Sequence of chain 27.A:
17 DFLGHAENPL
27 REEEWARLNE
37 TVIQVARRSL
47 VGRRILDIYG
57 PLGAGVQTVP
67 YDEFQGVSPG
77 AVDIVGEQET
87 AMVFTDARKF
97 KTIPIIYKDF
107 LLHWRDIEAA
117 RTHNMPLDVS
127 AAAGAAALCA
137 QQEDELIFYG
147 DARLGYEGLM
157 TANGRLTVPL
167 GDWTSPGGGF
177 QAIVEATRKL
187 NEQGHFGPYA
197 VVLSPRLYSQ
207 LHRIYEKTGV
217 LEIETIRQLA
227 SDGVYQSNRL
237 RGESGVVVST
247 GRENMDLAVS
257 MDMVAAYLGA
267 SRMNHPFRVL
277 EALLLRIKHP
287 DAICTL

Binding-site contacts:
Ligand atom CA contacts residue ARG49 of chain 27.A at 3.5 Å.
Ligand atom CB contacts residue ARG50 of chain 27.A at 3.7 Å.
Ligand atom NE contacts residue ASP53 of chain 27.A at 3.7 Å.
Ligand atom CD contacts residue LEU52 of chain 27.A at 3.5 Å (hydrophobic).
Ligand atom CA contacts residue ASP258 of chain 27.A at 3.7 Å.
Ligand atom C contacts residue ILE39 of chain 27.A at 3.6 Å (hydrophobic).
Ligand atom CB contacts residue ASP258 of chain 27.A at 3.7 Å.
Ligand atom CB contacts residue ASP258 of chain 27.A at 3.5 Å.
Ligand atom N contacts residue ASP258 of chain 27.A at 2.8 Å (salt-bridge).
Ligand atom CD2 contacts residue ARG43 of chain 27.A at 3.7 Å.
Ligand atom NH1 contacts residue THR246 of chain 27.A at 3.0 Å (h-bond).
Ligand atom N contacts residue ASP258 of chain 27.A at 2.9 Å (salt-bridge).
Ligand atom OG1 contacts residue ASP258 of chain 27.A at 3.3 Å.
Ligand atom N contacts residue ILE39 of chain 27.A at 3.7 Å.
Ligand atom N contacts residue ARG49 of chain 27.A at 3.6 Å.
Ligand atom N contacts residue ARG49 of chain 27.A at 3.6 Å.
Ligand atom O contacts residue ARG43 of chain 27.A at 3.0 Å (salt-bridge).
Ligand atom CG2 contacts residue MET259 of chain 27.A at 3.7 Å (hydrophobic).
Ligand atom CA contacts residue ASP258 of chain 27.A at 3.5 Å.
Ligand atom N contacts residue ASP258 of chain 27.A at 3.0 Å (salt-bridge).
Ligand atom OG1 contacts residue ILE39 of chain 27.A at 3.5 Å.
Ligand atom CD2 contacts residue ASP258 of chain 27.A at 3.5 Å.
Ligand atom C contacts residue ARG49 of chain 27.A at 3.4 Å.
Ligand atom CB contacts residue ILE39 of chain 27.A at 3.6 Å (hydrophobic).
Ligand atom CD contacts residue ARG50 of chain 27.A at 3.6 Å.
Ligand atom CA contacts residue ARG50 of chain 27.A at 3.5 Å.
Ligand atom O contacts residue ARG50 of chain 27.A at 3.6 Å.
Ligand atom NH2 contacts residue ARG50 of chain 27.A at 3.3 Å (salt-bridge).
Ligand atom CG2 contacts residue ALA42 of chain 27.A at 3.7 Å (hydrophobic).
Ligand atom CB contacts residue ARG49 of chain 27.A at 3.5 Å.
Ligand atom C contacts residue ASP258 of chain 27.A at 3.7 Å.
Ligand atom C contacts residue ASP258 of chain 27.A at 3.6 Å.
Ligand atom N contacts residue ARG49 of chain 27.A at 3.0 Å (salt-bridge).
Ligand atom OG1 contacts residue MET259 of chain 27.A at 2.8 Å (h-bond).
Ligand atom O contacts residue ILE39 of chain 27.A at 3.6 Å.
Ligand atom O contacts residue ARG49 of chain 27.A at 3.1 Å (salt-bridge).
Ligand atom CA contacts residue ASP258 of chain 27.A at 3.7 Å.
Ligand atom CB contacts residue MET259 of chain 27.A at 3.8 Å (hydrophobic).
Ligand atom NH1 contacts residue ASP228 of chain 27.A at 2.7 Å (salt-bridge).
Ligand atom O contacts residue ARG43 of chain 27.A at 3.1 Å (salt-bridge).

This small molecule binds to this protein.
Small molecule (SMILES): CC(C)C[C@H](NC(=O)CN)C(=O)N[C@H](C(=O)N[C@H](C(=O)NCC(=O)N[C@@H](CO)C(=O)N[C@@H](CC(C)C)C(=O)N[C@@H](CCCN=C(N)N)C(=O)NCC=O)C(C)C)[C@@H](C)O